Binding-site contacts:
Ligand atom O4 contacts residue HIS1085 of chain 1.A at 3.9 Å.
Ligand atom C6 contacts residue PHE1087 of chain 1.A at 4.0 Å (hydrophobic).
Ligand atom O5 contacts residue HIS1085 of chain 1.A at 3.8 Å.
Ligand atom C3 contacts residue HIS1085 of chain 1.A at 3.9 Å.
Ligand atom C2 contacts residue HIS1085 of chain 1.A at 4.2 Å.
Ligand atom C4 contacts residue HIS1085 of chain 1.A at 4.0 Å.
Ligand atom C4 contacts residue ASN1082 of chain 1.A at 4.2 Å.
Ligand atom C1 contacts residue HIS1085 of chain 1.A at 3.6 Å.
Ligand atom N2 contacts residue THR1084 of chain 1.A at 3.7 Å.
Ligand atom O7 contacts residue ASN1082 of chain 1.A at 3.4 Å (h-bond).
Ligand atom O5 contacts residue PHE1087 of chain 1.A at 3.7 Å.
Ligand atom C3 contacts residue ASN1082 of chain 1.A at 3.8 Å.
Ligand atom O6 contacts residue PHE1087 of chain 1.A at 3.8 Å.
Ligand atom N2 contacts residue ASN1082 of chain 1.A at 2.9 Å (h-bond).
Ligand atom C2 contacts residue THR1084 of chain 1.A at 4.2 Å.
Ligand atom C1 contacts residue THR1084 of chain 1.A at 4.0 Å.
Ligand atom C8 contacts residue ASN1082 of chain 1.A at 3.2 Å.
Ligand atom O6 contacts residue HIS1085 of chain 1.A at 4.1 Å.
Ligand atom C6 contacts residue HIS1085 of chain 1.A at 4.3 Å.
Ligand atom C2 contacts residue ASN1082 of chain 1.A at 2.4 Å.
Ligand atom C5 contacts residue ASN1082 of chain 1.A at 3.6 Å.
Ligand atom C7 contacts residue ASN1082 of chain 1.A at 3.4 Å.
Ligand atom C1 contacts residue PHE1087 of chain 1.A at 4.5 Å (hydrophobic).
Ligand atom C3 contacts residue THR1084 of chain 1.A at 4.2 Å.
Ligand atom C5 contacts residue PHE1087 of chain 1.A at 4.3 Å (hydrophobic).
Ligand atom O5 contacts residue ASN1082 of chain 1.A at 2.3 Å (h-bond).
Ligand atom C1 contacts residue ASN1082 of chain 1.A at 1.4 Å.
Ligand atom C8 contacts residue THR1084 of chain 1.A at 4.0 Å.
Ligand atom C5 contacts residue HIS1085 of chain 1.A at 3.3 Å.

A small-molecule ligand and the protein it binds are described below.
Small molecule (SMILES): CC(=O)N[C@@H]1[C@@H](O)[C@H](O)[C@@H](CO)O[C@H]1O

Sequence of chain 1.A:
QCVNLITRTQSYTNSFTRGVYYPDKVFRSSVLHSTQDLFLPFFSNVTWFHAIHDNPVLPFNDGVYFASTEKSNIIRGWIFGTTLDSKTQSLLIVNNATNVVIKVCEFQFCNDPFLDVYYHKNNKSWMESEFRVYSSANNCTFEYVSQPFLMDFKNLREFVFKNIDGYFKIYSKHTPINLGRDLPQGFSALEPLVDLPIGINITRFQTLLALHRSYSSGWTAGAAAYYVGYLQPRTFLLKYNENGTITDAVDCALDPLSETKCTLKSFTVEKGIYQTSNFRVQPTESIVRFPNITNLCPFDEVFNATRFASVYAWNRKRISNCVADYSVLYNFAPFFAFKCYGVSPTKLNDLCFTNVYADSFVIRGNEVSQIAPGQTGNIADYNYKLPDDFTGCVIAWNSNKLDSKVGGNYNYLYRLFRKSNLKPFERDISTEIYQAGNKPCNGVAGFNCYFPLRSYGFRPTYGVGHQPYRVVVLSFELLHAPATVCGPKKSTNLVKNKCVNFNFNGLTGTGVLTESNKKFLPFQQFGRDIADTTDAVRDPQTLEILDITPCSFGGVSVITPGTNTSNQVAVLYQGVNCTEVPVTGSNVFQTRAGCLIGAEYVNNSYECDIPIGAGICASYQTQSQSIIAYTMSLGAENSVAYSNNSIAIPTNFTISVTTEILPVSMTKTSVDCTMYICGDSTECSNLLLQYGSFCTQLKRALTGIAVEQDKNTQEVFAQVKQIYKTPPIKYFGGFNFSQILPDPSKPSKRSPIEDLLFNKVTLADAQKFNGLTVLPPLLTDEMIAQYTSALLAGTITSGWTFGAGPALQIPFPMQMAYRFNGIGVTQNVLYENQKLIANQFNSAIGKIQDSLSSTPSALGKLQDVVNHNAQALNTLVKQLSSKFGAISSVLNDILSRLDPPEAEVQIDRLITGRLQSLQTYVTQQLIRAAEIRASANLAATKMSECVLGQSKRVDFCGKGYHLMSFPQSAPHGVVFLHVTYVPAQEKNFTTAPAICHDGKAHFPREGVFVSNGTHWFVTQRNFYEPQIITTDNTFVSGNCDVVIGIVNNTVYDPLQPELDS